Binding-site contacts:
Ligand atom C7 contacts residue THR71 of chain 1.B at 3.4 Å.
Ligand atom O7 contacts residue ASN72 of chain 1.B at 3.7 Å.
Ligand atom O3 contacts residue CYS157 of chain 1.A at 2.8 Å (h-bond).
Ligand atom C7 contacts residue ASN72 of chain 1.B at 3.4 Å.
Ligand atom O2 contacts residue VAL160 of chain 1.A at 4.2 Å.
Ligand atom O4 contacts residue THR155 of chain 1.A at 3.8 Å.
Ligand atom C4 contacts residue PRO156 of chain 1.A at 3.9 Å (hydrophobic).
Ligand atom N2 contacts residue THR71 of chain 1.B at 4.1 Å.
Ligand atom O5 contacts residue SER109 of chain 1.C at 3.8 Å.
Ligand atom C6 contacts residue ASN110 of chain 1.C at 3.5 Å.
Ligand atom C6 contacts residue ASN110 of chain 1.C at 3.9 Å.
Ligand atom O5 contacts residue ASN110 of chain 1.C at 4.2 Å.
Ligand atom C8 contacts residue THR71 of chain 1.B at 3.5 Å.
Ligand atom C2 contacts residue ASN72 of chain 1.B at 2.4 Å.
Ligand atom O3 contacts residue PRO156 of chain 1.A at 3.5 Å (h-bond).
Ligand atom C5 contacts residue VAL160 of chain 1.A at 4.2 Å (hydrophobic).
Ligand atom C1 contacts residue ASN72 of chain 1.B at 1.4 Å.
Ligand atom C6 contacts residue TYR106 of chain 1.C at 4.0 Å (hydrophobic).
Ligand atom C5 contacts residue SER109 of chain 1.C at 3.9 Å.
Ligand atom O6 contacts residue ASN110 of chain 1.C at 4.1 Å.
Ligand atom C5 contacts residue ASN110 of chain 1.C at 4.1 Å.
Ligand atom C5 contacts residue ASN110 of chain 1.C at 3.8 Å.
Ligand atom C3 contacts residue ASN72 of chain 1.B at 3.8 Å.
Ligand atom O5 contacts residue VAL160 of chain 1.A at 3.9 Å.
Ligand atom C3 contacts residue VAL160 of chain 1.A at 3.8 Å (hydrophobic).
Ligand atom C8 contacts residue SER109 of chain 1.C at 4.0 Å.
Ligand atom C3 contacts residue CYS157 of chain 1.A at 3.3 Å (hydrophobic).
Ligand atom O7 contacts residue THR71 of chain 1.B at 3.3 Å (h-bond).
Ligand atom O3 contacts residue ASN158 of chain 1.A at 3.0 Å (h-bond).
Ligand atom C5 contacts residue ASN72 of chain 1.B at 3.7 Å.
Ligand atom O6 contacts residue VAL160 of chain 1.A at 3.7 Å.
Ligand atom O5 contacts residue SER109 of chain 1.C at 3.8 Å.
Ligand atom C4 contacts residue VAL160 of chain 1.A at 4.1 Å (hydrophobic).
Ligand atom O4 contacts residue PRO156 of chain 1.A at 3.2 Å (h-bond).
Ligand atom O5 contacts residue ASN72 of chain 1.B at 2.4 Å (h-bond).
Ligand atom C4 contacts residue CYS157 of chain 1.A at 3.9 Å (hydrophobic).
Ligand atom C6 contacts residue SER109 of chain 1.C at 3.7 Å.
Ligand atom O5 contacts residue ASN110 of chain 1.C at 3.0 Å (h-bond).
Ligand atom C1 contacts residue ASN110 of chain 1.C at 4.0 Å.
Ligand atom N2 contacts residue ASN72 of chain 1.B at 2.8 Å (h-bond).

Sequence of chain 1.C:
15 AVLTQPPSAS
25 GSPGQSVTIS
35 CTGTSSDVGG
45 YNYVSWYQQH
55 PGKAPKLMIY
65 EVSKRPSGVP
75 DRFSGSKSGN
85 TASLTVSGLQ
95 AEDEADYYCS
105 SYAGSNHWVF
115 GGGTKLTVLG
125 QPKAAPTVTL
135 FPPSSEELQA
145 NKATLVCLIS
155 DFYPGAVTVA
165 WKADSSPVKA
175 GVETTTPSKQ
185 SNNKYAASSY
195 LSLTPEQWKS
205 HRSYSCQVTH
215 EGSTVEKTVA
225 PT

This protein binds this small molecule.
Small molecule (SMILES): CC(=O)N[C@H]1[C@H](O[C@H]2[C@H](O)[C@@H](NC(C)=O)CO[C@@H]2CO[C@@H]2O[C@@H](C)[C@@H](O)[C@@H](O)[C@@H]2O)O[C@H](CO)[C@@H](O)[C@@H]1O

Sequence of chain 1.A:
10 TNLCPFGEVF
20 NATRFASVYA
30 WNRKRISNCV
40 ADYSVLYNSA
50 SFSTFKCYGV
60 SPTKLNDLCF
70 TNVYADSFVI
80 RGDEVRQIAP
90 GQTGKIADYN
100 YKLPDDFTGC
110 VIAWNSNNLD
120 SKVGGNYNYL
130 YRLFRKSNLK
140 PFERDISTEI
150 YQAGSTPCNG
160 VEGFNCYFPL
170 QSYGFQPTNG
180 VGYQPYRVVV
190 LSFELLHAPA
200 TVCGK

Sequence of chain 1.B:
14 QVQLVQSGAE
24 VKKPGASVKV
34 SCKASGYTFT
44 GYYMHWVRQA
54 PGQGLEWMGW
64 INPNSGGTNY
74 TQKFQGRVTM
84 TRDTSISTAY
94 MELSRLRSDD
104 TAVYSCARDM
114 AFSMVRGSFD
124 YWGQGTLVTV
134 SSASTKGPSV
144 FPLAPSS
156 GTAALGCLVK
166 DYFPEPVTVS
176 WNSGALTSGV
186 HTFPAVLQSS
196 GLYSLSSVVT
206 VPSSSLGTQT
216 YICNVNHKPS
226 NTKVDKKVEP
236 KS